Binding-site contacts:
Ligand atom O contacts residue LYS146 of chain 1.A at 2.7 Å (salt-bridge).
Ligand atom O contacts residue VAL152 of chain 1.A at 3.4 Å.
Ligand atom N contacts residue TYR159 of chain 1.A at 3.5 Å (h-bond).
Ligand atom O contacts residue TRP147 of chain 1.A at 2.8 Å (h-bond).
Ligand atom CD1 contacts residue TRP167 of chain 1.A at 3.1 Å (hydrophobic).
Ligand atom O contacts residue TRP147 of chain 1.A at 3.0 Å (h-bond).
Ligand atom O contacts residue TYR84 of chain 1.A at 2.9 Å (h-bond).
Ligand atom CG2 contacts residue ASP77 of chain 1.A at 3.4 Å.
Ligand atom CD2 contacts residue LYS66 of chain 1.A at 2.9 Å.
Ligand atom CZ contacts residue LYS66 of chain 1.A at 3.2 Å.
Ligand atom CG2 contacts residue LEU81 of chain 1.A at 3.3 Å (hydrophobic).
Ligand atom CD1 contacts residue GLN155 of chain 1.A at 2.9 Å.
Ligand atom N contacts residue TYR7 of chain 1.A at 3.0 Å (h-bond).
Ligand atom CG2 contacts residue TYR99 of chain 1.A at 3.5 Å (hydrophobic).
Ligand atom C contacts residue LYS66 of chain 1.A at 3.5 Å.
Ligand atom O contacts residue THR143 of chain 1.A at 2.8 Å (h-bond).
Ligand atom O contacts residue LYS66 of chain 1.A at 2.6 Å (salt-bridge).
Ligand atom CB contacts residue LYS146 of chain 1.A at 3.3 Å.
Ligand atom N contacts residue ASP77 of chain 1.A at 3.3 Å (salt-bridge).
Ligand atom N contacts residue GLN155 of chain 1.A at 3.4 Å (h-bond).
Ligand atom CE2 contacts residue LYS66 of chain 1.A at 2.9 Å.
Ligand atom CG contacts residue LYS66 of chain 1.A at 3.2 Å.
Ligand atom CD1 contacts residue HIS70 of chain 1.A at 3.5 Å.
Ligand atom O contacts residue HIS70 of chain 1.A at 3.1 Å (h-bond).
Ligand atom N contacts residue TYR99 of chain 1.A at 3.0 Å (h-bond).
Ligand atom CB contacts residue GLU63 of chain 1.A at 3.5 Å.
Ligand atom CB contacts residue TYR159 of chain 1.A at 3.4 Å (hydrophobic).
Ligand atom O contacts residue LYS66 of chain 1.A at 3.4 Å.
Ligand atom CD1 contacts residue VAL152 of chain 1.A at 3.2 Å (hydrophobic).
Ligand atom CG2 contacts residue ARG97 of chain 1.A at 3.4 Å.
Ligand atom N contacts residue TYR171 of chain 1.A at 2.6 Å (h-bond).
Ligand atom CB contacts residue TRP167 of chain 1.A at 3.4 Å (hydrophobic).
Ligand atom N contacts residue LYS66 of chain 1.A at 3.2 Å (salt-bridge).
Ligand atom OG1 contacts residue LYS146 of chain 1.A at 2.4 Å (salt-bridge).
Ligand atom N contacts residue GLU63 of chain 1.A at 2.9 Å (salt-bridge).
Ligand atom CG contacts residue TRP167 of chain 1.A at 3.4 Å (hydrophobic).
Ligand atom CA contacts residue ASP77 of chain 1.A at 3.2 Å.
Ligand atom O contacts residue TYR159 of chain 1.A at 2.5 Å (h-bond).
Ligand atom C contacts residue LYS146 of chain 1.A at 3.2 Å.
Ligand atom OG1 contacts residue TYR159 of chain 1.A at 3.2 Å.

Sequence of chain 1.A:
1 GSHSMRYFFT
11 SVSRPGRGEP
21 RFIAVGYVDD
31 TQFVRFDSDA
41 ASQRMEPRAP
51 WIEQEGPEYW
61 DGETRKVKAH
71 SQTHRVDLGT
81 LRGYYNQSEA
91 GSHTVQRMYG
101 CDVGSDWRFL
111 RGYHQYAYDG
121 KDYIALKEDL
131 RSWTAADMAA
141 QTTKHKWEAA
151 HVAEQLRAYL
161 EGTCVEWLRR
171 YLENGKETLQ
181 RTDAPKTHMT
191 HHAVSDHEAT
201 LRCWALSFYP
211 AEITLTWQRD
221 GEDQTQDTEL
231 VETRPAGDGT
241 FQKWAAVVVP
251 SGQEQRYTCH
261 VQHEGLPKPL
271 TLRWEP

The small molecule below binds the protein below.
Small molecule (SMILES): CC[C@H](C)[C@H](NC(=O)CNC(=O)[C@@H](NC(=O)[C@H](C)NC(=O)[C@@H](N)Cc1ccccc1)[C@@H](C)O)C(=O)NCC(=O)N[C@H](C(=O)N[C@H](C(=O)N[C@H](C(=O)N[C@H](C(=O)O)C(C)C)[C@@H](C)O)[C@@H](C)CC)[C@@H](C)CC